A small-molecule ligand and the protein it binds are described below.
Small molecule (SMILES): Nc1ncnc2c1ncn2[C@@H]1O[C@H](CO[P](=O)(O)O[P](=O)(O)NP(=O)(O)O)[C@@H](O)[C@H]1O

Sequence of chain 1.A:
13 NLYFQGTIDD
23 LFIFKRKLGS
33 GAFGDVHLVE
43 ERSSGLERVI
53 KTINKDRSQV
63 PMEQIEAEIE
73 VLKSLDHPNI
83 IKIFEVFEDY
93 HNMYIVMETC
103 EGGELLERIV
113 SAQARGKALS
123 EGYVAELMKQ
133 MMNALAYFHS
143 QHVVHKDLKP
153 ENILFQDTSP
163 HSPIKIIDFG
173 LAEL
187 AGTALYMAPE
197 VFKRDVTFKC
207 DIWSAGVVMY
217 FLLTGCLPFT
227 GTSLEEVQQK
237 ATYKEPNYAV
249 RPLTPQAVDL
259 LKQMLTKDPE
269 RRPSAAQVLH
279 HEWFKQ

Binding-site contacts:
Ligand atom C2 contacts residue CYS102 of chain 1.A at 3.3 Å (hydrophobic).
Ligand atom O2' contacts residue GLU106 of chain 1.A at 3.6 Å.
Ligand atom O2G contacts residue GLY36 of chain 1.A at 3.9 Å.
Ligand atom C4 contacts residue LEU156 of chain 1.A at 3.6 Å (hydrophobic).
Ligand atom N3B contacts residue GLY33 of chain 1.A at 3.5 Å.
Ligand atom N7 contacts residue ILE169 of chain 1.A at 3.8 Å.
Ligand atom C2 contacts residue LEU156 of chain 1.A at 3.9 Å (hydrophobic).
Ligand atom O1G contacts residue ASP170 of chain 1.A at 3.8 Å.
Ligand atom O2A contacts residue MG1 of chain 1.J at 2.8 Å.
Ligand atom PG contacts residue GLY33 of chain 1.A at 3.9 Å.
Ligand atom N6 contacts residue ILE83 of chain 1.A at 3.4 Å.
Ligand atom C6 contacts residue GLU100 of chain 1.A at 4.0 Å.
Ligand atom N1 contacts residue VAL51 of chain 1.A at 3.5 Å.
Ligand atom O3G contacts residue MG1 of chain 1.J at 3.9 Å.
Ligand atom O5' contacts residue GLY31 of chain 1.A at 3.9 Å.
Ligand atom N6 contacts residue VAL51 of chain 1.A at 3.2 Å.
Ligand atom PG contacts residue VAL38 of chain 1.A at 3.9 Å.
Ligand atom C8 contacts residue ILE169 of chain 1.A at 3.7 Å (hydrophobic).
Ligand atom N1 contacts residue THR101 of chain 1.A at 3.7 Å.
Ligand atom N3 contacts residue LEU30 of chain 1.A at 3.9 Å.
Ligand atom C6 contacts residue LEU156 of chain 1.A at 3.6 Å (hydrophobic).
Ligand atom O4' contacts residue LEU30 of chain 1.A at 3.6 Å.
Ligand atom N6 contacts residue GLU100 of chain 1.A at 2.9 Å (salt-bridge).
Ligand atom N1 contacts residue CYS102 of chain 1.A at 3.0 Å (h-bond).
Ligand atom C6 contacts residue VAL51 of chain 1.A at 3.3 Å (hydrophobic).
Ligand atom O1G contacts residue LYS53 of chain 1.A at 3.6 Å.
Ligand atom N3 contacts residue LEU156 of chain 1.A at 3.8 Å.
Ligand atom C5' contacts residue GLY31 of chain 1.A at 3.5 Å.
Ligand atom C5' contacts residue LEU30 of chain 1.A at 3.6 Å (hydrophobic).
Ligand atom N6 contacts residue MET99 of chain 1.A at 3.2 Å.
Ligand atom N7 contacts residue MET99 of chain 1.A at 3.8 Å.
Ligand atom O2G contacts residue GLY31 of chain 1.A at 3.9 Å.
Ligand atom N1 contacts residue LEU156 of chain 1.A at 3.8 Å.
Ligand atom O2B contacts residue MG1 of chain 1.J at 2.6 Å.
Ligand atom C5 contacts residue LEU156 of chain 1.A at 3.5 Å (hydrophobic).
Ligand atom O2G contacts residue VAL38 of chain 1.A at 3.5 Å.
Ligand atom O3G contacts residue VAL38 of chain 1.A at 3.9 Å.
Ligand atom O2' contacts residue LEU156 of chain 1.A at 3.7 Å.
Ligand atom O2G contacts residue GLY33 of chain 1.A at 2.8 Å (h-bond).
Ligand atom O2G contacts residue SER32 of chain 1.A at 3.1 Å.

Sequence of chain 1.D:
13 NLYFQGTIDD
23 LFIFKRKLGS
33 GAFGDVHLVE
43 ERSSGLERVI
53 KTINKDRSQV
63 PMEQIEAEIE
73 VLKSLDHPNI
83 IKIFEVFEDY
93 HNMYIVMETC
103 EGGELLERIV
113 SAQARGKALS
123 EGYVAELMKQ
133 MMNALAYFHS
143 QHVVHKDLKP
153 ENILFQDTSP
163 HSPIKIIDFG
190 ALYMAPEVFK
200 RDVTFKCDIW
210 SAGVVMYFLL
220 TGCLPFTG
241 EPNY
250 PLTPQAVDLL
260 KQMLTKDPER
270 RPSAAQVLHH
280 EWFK